Sequence of chain 46.E:
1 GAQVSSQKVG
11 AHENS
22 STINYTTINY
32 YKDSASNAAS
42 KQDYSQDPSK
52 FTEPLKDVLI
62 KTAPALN

Binding-site contacts:
Ligand atom CG2 contacts residue SER5 of chain 46.E at 3.2 Å.
Ligand atom OG contacts residue GLN3 of chain 46.E at 3.3 Å (h-bond).
Ligand atom CB contacts residue ALA2 of chain 46.E at 4.0 Å (hydrophobic).
Ligand atom CB contacts residue VAL4 of chain 46.E at 4.0 Å (hydrophobic).
Ligand atom CA contacts residue VAL4 of chain 46.E at 3.5 Å (hydrophobic).
Ligand atom CB contacts residue GLN3 of chain 46.E at 4.1 Å.
Ligand atom C contacts residue VAL4 of chain 46.E at 3.5 Å (hydrophobic).
Ligand atom C contacts residue GLN3 of chain 46.E at 3.8 Å.
Ligand atom C contacts residue VAL4 of chain 46.E at 4.4 Å (hydrophobic).
Ligand atom OE2 contacts residue VAL4 of chain 46.E at 3.6 Å.
Ligand atom CG2 contacts residue VAL4 of chain 46.E at 3.4 Å (hydrophobic).
Ligand atom CA contacts residue ALA2 of chain 46.E at 3.8 Å (hydrophobic).
Ligand atom OE1 contacts residue VAL4 of chain 46.E at 3.3 Å (h-bond).
Ligand atom CB contacts residue GLN3 of chain 46.E at 3.6 Å.
Ligand atom N contacts residue GLN3 of chain 46.E at 4.5 Å.
Ligand atom N contacts residue ALA2 of chain 46.E at 4.3 Å.
Ligand atom CA contacts residue VAL4 of chain 46.E at 4.0 Å (hydrophobic).
Ligand atom N contacts residue VAL4 of chain 46.E at 4.1 Å.
Ligand atom C contacts residue ALA2 of chain 46.E at 4.2 Å (hydrophobic).
Ligand atom N contacts residue VAL4 of chain 46.E at 3.0 Å (h-bond).
Ligand atom CB contacts residue ALA2 of chain 46.E at 3.5 Å (hydrophobic).
Ligand atom C contacts residue ALA2 of chain 46.E at 3.6 Å (hydrophobic).
Ligand atom CG2 contacts residue GLN3 of chain 46.E at 3.9 Å.
Ligand atom O contacts residue VAL4 of chain 46.E at 4.2 Å.
Ligand atom CA contacts residue ALA2 of chain 46.E at 3.4 Å (hydrophobic).
Ligand atom O contacts residue GLN3 of chain 46.E at 3.0 Å (h-bond).
Ligand atom CB contacts residue VAL4 of chain 46.E at 4.2 Å (hydrophobic).
Ligand atom C contacts residue VAL4 of chain 46.E at 4.5 Å (hydrophobic).
Ligand atom N contacts residue ALA2 of chain 46.E at 2.8 Å (h-bond).
Ligand atom CG1 contacts residue GLN3 of chain 46.E at 3.0 Å.
Ligand atom O contacts residue VAL4 of chain 46.E at 4.4 Å.
Ligand atom CA contacts residue GLN3 of chain 46.E at 4.3 Å.
Ligand atom CG2 contacts residue ALA2 of chain 46.E at 4.3 Å (hydrophobic).
Ligand atom CD contacts residue VAL4 of chain 46.E at 3.8 Å (hydrophobic).

This small molecule binds to this protein.
Small molecule (SMILES): CC[C@H](C)[C@H](N)C(=O)N[C@@H](CO)C(=O)N[C@@H](CCC(=O)O)C(=O)N[C@H](C=O)C(C)C